Sequence of chain 1.B:
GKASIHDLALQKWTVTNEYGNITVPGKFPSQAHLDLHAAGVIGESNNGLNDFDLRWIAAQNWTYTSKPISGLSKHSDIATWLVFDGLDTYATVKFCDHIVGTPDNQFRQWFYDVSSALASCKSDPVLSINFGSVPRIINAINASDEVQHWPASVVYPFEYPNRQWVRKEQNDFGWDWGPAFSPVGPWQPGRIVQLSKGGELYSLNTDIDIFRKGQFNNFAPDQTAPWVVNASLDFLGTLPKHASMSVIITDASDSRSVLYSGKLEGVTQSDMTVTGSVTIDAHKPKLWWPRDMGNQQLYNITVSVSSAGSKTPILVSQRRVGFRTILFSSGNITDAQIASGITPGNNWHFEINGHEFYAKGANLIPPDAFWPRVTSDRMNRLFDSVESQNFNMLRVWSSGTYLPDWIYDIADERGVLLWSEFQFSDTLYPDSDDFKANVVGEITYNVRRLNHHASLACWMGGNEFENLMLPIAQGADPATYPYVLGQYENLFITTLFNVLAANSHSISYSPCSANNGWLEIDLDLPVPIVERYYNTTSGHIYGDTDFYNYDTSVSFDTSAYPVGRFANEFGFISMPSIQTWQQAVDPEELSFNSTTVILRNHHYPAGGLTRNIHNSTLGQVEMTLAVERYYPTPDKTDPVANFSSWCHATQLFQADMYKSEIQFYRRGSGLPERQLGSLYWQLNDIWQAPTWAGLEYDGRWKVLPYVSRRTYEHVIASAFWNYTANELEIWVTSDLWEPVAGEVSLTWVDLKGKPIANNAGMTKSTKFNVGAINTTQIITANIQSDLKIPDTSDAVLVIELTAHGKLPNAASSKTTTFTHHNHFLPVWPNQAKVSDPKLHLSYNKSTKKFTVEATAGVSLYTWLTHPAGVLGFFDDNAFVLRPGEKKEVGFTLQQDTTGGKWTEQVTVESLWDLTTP

This protein binds this small molecule.
Small molecule (SMILES): CC(=O)N[C@H]1[C@H](O[C@H]2[C@H](O)[C@@H](NC(C)=O)CO[C@@H]2CO)O[C@H](CO)[C@@H](O)[C@@H]1O

Binding-site contacts:
Ligand atom C3 contacts residue ASN667 of chain 1.B at 3.8 Å.
Ligand atom C8 contacts residue TRP671 of chain 1.B at 4.0 Å (hydrophobic).
Ligand atom O7 contacts residue LYS661 of chain 1.B at 3.2 Å (salt-bridge).
Ligand atom O5 contacts residue TRP671 of chain 1.B at 3.6 Å.
Ligand atom N2 contacts residue LYS661 of chain 1.B at 3.9 Å.
Ligand atom C8 contacts residue GLU653 of chain 1.B at 3.1 Å.
Ligand atom C1 contacts residue PRO659 of chain 1.B at 4.1 Å (hydrophobic).
Ligand atom C2 contacts residue ASP660 of chain 1.B at 3.8 Å.
Ligand atom C1 contacts residue ASN667 of chain 1.B at 1.4 Å.
Ligand atom C7 contacts residue NAG2 of chain 1.M at 4.5 Å.
Ligand atom N2 contacts residue ASN667 of chain 1.B at 3.0 Å (h-bond).
Ligand atom C8 contacts residue THR649 of chain 1.B at 4.1 Å.
Ligand atom C2 contacts residue ASN667 of chain 1.B at 2.5 Å.
Ligand atom N2 contacts residue ASP660 of chain 1.B at 2.9 Å (salt-bridge).
Ligand atom C5 contacts residue ASN667 of chain 1.B at 3.6 Å.
Ligand atom O5 contacts residue ASN667 of chain 1.B at 2.3 Å (h-bond).
Ligand atom C8 contacts residue NAG1 of chain 1.M at 3.9 Å.
Ligand atom O3 contacts residue ASP660 of chain 1.B at 4.0 Å.
Ligand atom O5 contacts residue PRO659 of chain 1.B at 4.4 Å.
Ligand atom C4 contacts residue ASN667 of chain 1.B at 4.2 Å.
Ligand atom C6 contacts residue NAG1 of chain 1.M at 3.5 Å.
Ligand atom C3 contacts residue ASP660 of chain 1.B at 3.6 Å.
Ligand atom C1 contacts residue TRP671 of chain 1.B at 4.1 Å (hydrophobic).
Ligand atom C5 contacts residue TRP671 of chain 1.B at 3.7 Å (hydrophobic).
Ligand atom C8 contacts residue LYS661 of chain 1.B at 4.0 Å.
Ligand atom C8 contacts residue NAG2 of chain 1.M at 3.6 Å.
Ligand atom N2 contacts residue NAG1 of chain 1.M at 4.2 Å.
Ligand atom C1 contacts residue ASP660 of chain 1.B at 4.3 Å.
Ligand atom O7 contacts residue THR662 of chain 1.B at 4.4 Å.
Ligand atom C7 contacts residue ASN667 of chain 1.B at 3.6 Å.
Ligand atom C7 contacts residue GLU653 of chain 1.B at 4.1 Å.
Ligand atom O7 contacts residue ASP660 of chain 1.B at 3.6 Å.
Ligand atom O7 contacts residue GLU653 of chain 1.B at 4.3 Å.
Ligand atom C5 contacts residue PRO659 of chain 1.B at 4.3 Å (hydrophobic).
Ligand atom C6 contacts residue TRP671 of chain 1.B at 3.7 Å (hydrophobic).
Ligand atom C7 contacts residue ASP660 of chain 1.B at 3.8 Å.
Ligand atom O6 contacts residue NAG1 of chain 1.M at 2.7 Å (h-bond).
Ligand atom C8 contacts residue ASN667 of chain 1.B at 3.6 Å.
Ligand atom C7 contacts residue LYS661 of chain 1.B at 3.5 Å.